Binding-site contacts:
Ligand atom C2 contacts residue ASN67 of chain 47.E at 2.5 Å.
Ligand atom O7 contacts residue ARG89 of chain 47.E at 3.8 Å.
Ligand atom O7 contacts residue MET118 of chain 47.E at 3.4 Å.
Ligand atom C5 contacts residue ASN67 of chain 47.E at 3.7 Å.
Ligand atom C3 contacts residue ASN67 of chain 47.E at 3.8 Å.
Ligand atom O5 contacts residue ASN67 of chain 47.E at 2.4 Å (h-bond).
Ligand atom N2 contacts residue ASN67 of chain 47.E at 2.9 Å (h-bond).
Ligand atom N2 contacts residue MET118 of chain 47.E at 3.9 Å.
Ligand atom C8 contacts residue ASN67 of chain 47.E at 3.9 Å.
Ligand atom O7 contacts residue ASN67 of chain 47.E at 4.5 Å.
Ligand atom O7 contacts residue PHE90 of chain 47.E at 3.4 Å.
Ligand atom C7 contacts residue ASN67 of chain 47.E at 3.6 Å.
Ligand atom C4 contacts residue ASN67 of chain 47.E at 4.2 Å.
Ligand atom C7 contacts residue PHE90 of chain 47.E at 4.1 Å (hydrophobic).
Ligand atom C7 contacts residue MET118 of chain 47.E at 4.1 Å (hydrophobic).
Ligand atom C1 contacts residue ASN67 of chain 47.E at 1.4 Å.

The small molecule below binds the protein below.
Small molecule (SMILES): CC(=O)N[C@@H]1[C@@H](O)[C@H](O)[C@@H](CO)O[C@H]1O

Sequence of chain 47.E:
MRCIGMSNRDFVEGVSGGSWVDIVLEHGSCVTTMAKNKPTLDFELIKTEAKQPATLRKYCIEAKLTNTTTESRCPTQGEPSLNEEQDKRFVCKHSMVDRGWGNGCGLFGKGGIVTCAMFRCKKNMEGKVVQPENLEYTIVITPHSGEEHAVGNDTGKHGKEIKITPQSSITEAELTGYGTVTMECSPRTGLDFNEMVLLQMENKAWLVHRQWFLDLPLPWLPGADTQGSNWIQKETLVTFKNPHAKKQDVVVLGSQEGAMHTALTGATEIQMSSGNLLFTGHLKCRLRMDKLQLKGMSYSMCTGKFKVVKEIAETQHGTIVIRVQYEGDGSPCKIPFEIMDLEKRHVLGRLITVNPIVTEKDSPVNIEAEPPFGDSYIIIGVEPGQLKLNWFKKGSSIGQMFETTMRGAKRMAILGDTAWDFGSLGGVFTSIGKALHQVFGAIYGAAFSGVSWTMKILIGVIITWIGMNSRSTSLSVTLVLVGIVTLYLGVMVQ